Binding-site contacts:
Ligand atom C1 contacts residue ASP193 of chain 1.A at 4.1 Å.
Ligand atom C2 contacts residue TRP194 of chain 1.A at 3.9 Å (hydrophobic).
Ligand atom C3 contacts residue LYS192 of chain 1.A at 4.2 Å.
Ligand atom C6 contacts residue ARG195 of chain 1.A at 3.8 Å.
Ligand atom O1 contacts residue ASP278 of chain 2.A at 4.3 Å.
Ligand atom O6 contacts residue TRP194 of chain 1.A at 3.1 Å (h-bond).
Ligand atom O5 contacts residue ASP278 of chain 2.A at 4.2 Å.
Ligand atom O2 contacts residue LYS192 of chain 1.A at 3.9 Å.
Ligand atom C5 contacts residue TRP194 of chain 1.A at 4.0 Å (hydrophobic).
Ligand atom O2 contacts residue ASP278 of chain 2.A at 2.7 Å (salt-bridge).
Ligand atom C2 contacts residue LYS192 of chain 1.A at 3.1 Å.
Ligand atom O4 contacts residue SER208 of chain 1.A at 4.5 Å.
Ligand atom O6 contacts residue LYS192 of chain 1.A at 4.2 Å.
Ligand atom C6 contacts residue ASP278 of chain 2.A at 3.7 Å.
Ligand atom O6 contacts residue ASP193 of chain 1.A at 3.9 Å.
Ligand atom O6 contacts residue ASP278 of chain 2.A at 2.8 Å (salt-bridge).
Ligand atom C6 contacts residue HIS191 of chain 1.A at 3.9 Å.
Ligand atom C2 contacts residue ASP278 of chain 2.A at 3.6 Å.
Ligand atom O5 contacts residue LYS192 of chain 1.A at 3.6 Å (salt-bridge).
Ligand atom O6 contacts residue ARG195 of chain 1.A at 3.0 Å (salt-bridge).
Ligand atom C5 contacts residue ASP278 of chain 2.A at 3.8 Å.
Ligand atom O5 contacts residue ASP193 of chain 1.A at 3.3 Å.
Ligand atom C1 contacts residue LYS192 of chain 1.A at 3.4 Å.
Ligand atom O2 contacts residue LYS296 of chain 2.A at 4.0 Å.
Ligand atom O5 contacts residue HIS191 of chain 1.A at 4.0 Å.
Ligand atom C5 contacts residue ASP193 of chain 1.A at 4.1 Å.
Ligand atom C1 contacts residue TRP194 of chain 1.A at 3.7 Å (hydrophobic).
Ligand atom C4 contacts residue TRP194 of chain 1.A at 4.0 Å (hydrophobic).
Ligand atom C6 contacts residue ASP193 of chain 1.A at 3.3 Å.
Ligand atom C4 contacts residue LYS192 of chain 1.A at 4.3 Å.
Ligand atom O5 contacts residue TRP194 of chain 1.A at 3.1 Å (h-bond).
Ligand atom C6 contacts residue TRP194 of chain 1.A at 3.6 Å (hydrophobic).
Ligand atom O6 contacts residue HIS191 of chain 1.A at 2.8 Å (h-bond).
Ligand atom C1 contacts residue ASP278 of chain 2.A at 3.9 Å.

A protein and the small-molecule ligand that binds it are described below.
Small molecule (SMILES): OC[C@H]1O[C@H](O[C@H]2O[C@H](CO)[C@@H](O)[C@H](O)[C@H]2O)[C@H](O)[C@@H](O)[C@@H]1O

Sequence of chain 1.A:
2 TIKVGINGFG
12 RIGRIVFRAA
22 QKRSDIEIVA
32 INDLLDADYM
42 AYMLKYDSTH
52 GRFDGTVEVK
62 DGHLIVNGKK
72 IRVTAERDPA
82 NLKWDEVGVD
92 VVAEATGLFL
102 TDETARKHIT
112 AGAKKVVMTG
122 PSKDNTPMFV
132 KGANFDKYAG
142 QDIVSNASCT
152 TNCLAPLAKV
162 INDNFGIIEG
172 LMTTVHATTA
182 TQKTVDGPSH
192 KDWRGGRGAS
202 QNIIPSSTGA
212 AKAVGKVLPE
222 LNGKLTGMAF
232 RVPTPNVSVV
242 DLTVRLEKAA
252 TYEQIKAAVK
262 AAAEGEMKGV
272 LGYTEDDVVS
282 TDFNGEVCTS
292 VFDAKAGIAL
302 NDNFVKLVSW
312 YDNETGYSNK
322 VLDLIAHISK

Sequence of chain 2.A:
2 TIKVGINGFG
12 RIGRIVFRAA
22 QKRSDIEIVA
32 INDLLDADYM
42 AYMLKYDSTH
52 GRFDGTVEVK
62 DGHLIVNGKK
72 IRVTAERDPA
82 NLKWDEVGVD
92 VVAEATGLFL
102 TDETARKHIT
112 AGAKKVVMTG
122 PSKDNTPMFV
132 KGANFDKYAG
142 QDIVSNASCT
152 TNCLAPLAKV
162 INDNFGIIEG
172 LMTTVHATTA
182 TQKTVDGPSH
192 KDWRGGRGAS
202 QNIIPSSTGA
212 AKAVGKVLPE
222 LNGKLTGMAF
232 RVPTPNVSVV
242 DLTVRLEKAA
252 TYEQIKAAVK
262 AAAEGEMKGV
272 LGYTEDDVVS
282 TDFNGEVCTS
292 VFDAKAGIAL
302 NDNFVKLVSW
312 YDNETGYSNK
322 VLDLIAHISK